Binding-site contacts:
Ligand atom C4 contacts residue PHE142 of chain 1.D at 4.1 Å (hydrophobic).
Ligand atom C15 contacts residue HIS168 of chain 1.D at 2.9 Å.
Ligand atom C13 contacts residue ALA139 of chain 1.D at 4.3 Å (hydrophobic).
Ligand atom N3 contacts residue HIS168 of chain 1.D at 3.8 Å.
Ligand atom C10 contacts residue PHE142 of chain 1.D at 4.2 Å (hydrophobic).
Ligand atom C1 contacts residue CYS144 of chain 1.D at 3.3 Å (hydrophobic).
Ligand atom C15 contacts residue ALA139 of chain 1.D at 3.5 Å (hydrophobic).
Ligand atom C4 contacts residue PHE13 of chain 1.D at 3.4 Å (hydrophobic).
Ligand atom C7 contacts residue PHE13 of chain 1.D at 3.9 Å (hydrophobic).
Ligand atom C7 contacts residue PHE142 of chain 1.D at 4.0 Å (hydrophobic).
Ligand atom N2 contacts residue PHE142 of chain 1.D at 3.7 Å.
Ligand atom C3 contacts residue PHE13 of chain 1.D at 3.5 Å (hydrophobic).
Ligand atom C2 contacts residue THR45 of chain 1.D at 3.1 Å.
Ligand atom N1 contacts residue CYS144 of chain 1.D at 3.2 Å (h-bond).
Ligand atom C10 contacts residue GLN71 of chain 1.D at 4.3 Å.
Ligand atom C15 contacts residue CYS144 of chain 1.D at 3.6 Å (hydrophobic).
Ligand atom PT1 contacts residue GLN71 of chain 1.D at 3.7 Å.
Ligand atom PT1 contacts residue PHE142 of chain 1.D at 4.2 Å.
Ligand atom N3 contacts residue CYS144 of chain 1.D at 3.5 Å (h-bond).
Ligand atom N2 contacts residue GLN71 of chain 1.D at 4.0 Å.
Ligand atom PT1 contacts residue CYS144 of chain 1.D at 2.3 Å.
Ligand atom C8 contacts residue ILE92 of chain 1.D at 4.3 Å (hydrophobic).
Ligand atom C15 contacts residue GLN71 of chain 1.D at 4.3 Å.
Ligand atom C1 contacts residue THR45 of chain 1.D at 4.1 Å.
Ligand atom C14 contacts residue HIS168 of chain 1.D at 3.5 Å.
Ligand atom C11 contacts residue GLN71 of chain 1.D at 4.1 Å.
Ligand atom N2 contacts residue CYS144 of chain 1.D at 4.3 Å.
Ligand atom N3 contacts residue GLN71 of chain 1.D at 3.8 Å.
Ligand atom C14 contacts residue ALA139 of chain 1.D at 3.2 Å (hydrophobic).
Ligand atom C13 contacts residue GLY140 of chain 1.D at 4.3 Å.
Ligand atom C1 contacts residue PHE10 of chain 1.D at 3.6 Å (hydrophobic).
Ligand atom C3 contacts residue THR45 of chain 1.D at 3.0 Å.
Ligand atom C3 contacts residue ASN19 of chain 1.D at 3.9 Å.
Ligand atom C6 contacts residue PHE142 of chain 1.D at 3.6 Å (hydrophobic).
Ligand atom C14 contacts residue GLY140 of chain 1.D at 4.0 Å.
Ligand atom C2 contacts residue ASN19 of chain 1.D at 4.0 Å.
Ligand atom C5 contacts residue PHE142 of chain 1.D at 3.8 Å (hydrophobic).
Ligand atom C4 contacts residue THR45 of chain 1.D at 3.7 Å.
Ligand atom N1 contacts residue PHE142 of chain 1.D at 4.1 Å.
Ligand atom C2 contacts residue PHE10 of chain 1.D at 3.4 Å (hydrophobic).

Sequence of chain 1.D:
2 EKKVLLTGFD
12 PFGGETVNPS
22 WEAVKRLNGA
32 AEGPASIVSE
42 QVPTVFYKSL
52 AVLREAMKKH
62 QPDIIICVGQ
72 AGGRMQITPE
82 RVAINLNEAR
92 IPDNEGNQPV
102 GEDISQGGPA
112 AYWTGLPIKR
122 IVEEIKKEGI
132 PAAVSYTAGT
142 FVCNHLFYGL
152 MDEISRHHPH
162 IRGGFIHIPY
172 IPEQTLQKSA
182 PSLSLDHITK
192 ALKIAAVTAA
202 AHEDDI

A small-molecule ligand and the protein it binds are described below.
Small molecule (SMILES): Cl[Pt+]12<-n3ccccc3-c3cccc(-c4ccccn->14)n->23